Binding-site contacts:
Ligand atom C8 contacts residue ASN280 of chain 1.C at 3.5 Å.
Ligand atom C8 contacts residue ASN282 of chain 1.C at 3.7 Å.
Ligand atom C4 contacts residue ASN282 of chain 1.C at 4.2 Å.
Ligand atom O7 contacts residue ASN282 of chain 1.C at 4.1 Å.
Ligand atom C7 contacts residue ASN282 of chain 1.C at 3.4 Å.
Ligand atom C3 contacts residue ASN282 of chain 1.C at 3.8 Å.
Ligand atom N2 contacts residue ASN282 of chain 1.C at 3.0 Å (h-bond).
Ligand atom O5 contacts residue ASN282 of chain 1.C at 2.3 Å (h-bond).
Ligand atom C5 contacts residue ASN282 of chain 1.C at 3.6 Å.
Ligand atom C2 contacts residue ASN282 of chain 1.C at 2.5 Å.
Ligand atom C8 contacts residue GLU281 of chain 1.C at 4.3 Å.
Ligand atom C1 contacts residue ASN282 of chain 1.C at 1.4 Å.

Sequence of chain 1.C:
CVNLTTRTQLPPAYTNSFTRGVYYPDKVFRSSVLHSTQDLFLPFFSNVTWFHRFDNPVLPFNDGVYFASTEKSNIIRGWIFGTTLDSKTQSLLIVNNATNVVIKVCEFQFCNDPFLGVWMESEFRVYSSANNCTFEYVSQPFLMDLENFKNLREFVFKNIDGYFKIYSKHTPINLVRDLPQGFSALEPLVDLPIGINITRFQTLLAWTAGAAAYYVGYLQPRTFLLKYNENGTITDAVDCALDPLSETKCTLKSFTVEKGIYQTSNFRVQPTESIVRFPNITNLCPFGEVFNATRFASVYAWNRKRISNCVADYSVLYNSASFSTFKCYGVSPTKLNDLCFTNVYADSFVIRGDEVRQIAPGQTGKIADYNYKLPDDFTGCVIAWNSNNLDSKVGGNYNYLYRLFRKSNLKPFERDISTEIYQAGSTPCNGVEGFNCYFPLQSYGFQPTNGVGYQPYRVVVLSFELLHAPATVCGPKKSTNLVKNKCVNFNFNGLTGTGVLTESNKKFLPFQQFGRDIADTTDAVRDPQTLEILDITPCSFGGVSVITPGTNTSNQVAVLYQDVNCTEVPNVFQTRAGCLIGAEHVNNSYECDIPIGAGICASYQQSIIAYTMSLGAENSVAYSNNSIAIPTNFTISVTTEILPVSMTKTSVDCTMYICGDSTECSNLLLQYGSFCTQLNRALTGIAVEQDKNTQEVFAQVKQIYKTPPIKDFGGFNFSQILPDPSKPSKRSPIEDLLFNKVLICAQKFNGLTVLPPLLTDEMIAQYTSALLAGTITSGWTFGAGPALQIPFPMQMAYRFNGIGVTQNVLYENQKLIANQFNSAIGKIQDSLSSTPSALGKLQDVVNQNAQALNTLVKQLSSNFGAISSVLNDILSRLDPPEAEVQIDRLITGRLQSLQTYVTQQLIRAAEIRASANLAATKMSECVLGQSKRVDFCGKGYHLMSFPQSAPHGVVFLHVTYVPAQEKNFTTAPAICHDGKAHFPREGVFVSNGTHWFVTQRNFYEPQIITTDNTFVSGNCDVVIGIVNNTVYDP

The protein below binds the small molecule below.
Small molecule (SMILES): CC(=O)N[C@@H]1[C@@H](O)[C@H](O)[C@@H](CO)O[C@H]1O